This small molecule binds to this protein.
Small molecule (SMILES): CCCCO[C@]1(C(=O)O)C[C@H](O)[C@@H](NC(C)=O)[C@H]([C@H](O)[C@H](O)CO)O1

Binding-site contacts:
Ligand atom C1 contacts residue SER147 of chain 8.A at 3.6 Å.
Ligand atom N5 contacts residue TYR250 of chain 7.A at 3.9 Å.
Ligand atom O8 contacts residue ALA146 of chain 8.A at 3.4 Å.
Ligand atom C10 contacts residue TYR250 of chain 7.A at 2.9 Å (hydrophobic).
Ligand atom C6 contacts residue ALA146 of chain 8.A at 4.3 Å (hydrophobic).
Ligand atom O1B contacts residue ALA146 of chain 8.A at 4.3 Å.
Ligand atom O1A contacts residue ALA146 of chain 8.A at 3.2 Å.
Ligand atom C10 contacts residue TYR145 of chain 8.A at 3.6 Å (hydrophobic).
Ligand atom C4 contacts residue PRO252 of chain 7.A at 4.3 Å (hydrophobic).
Ligand atom O1B contacts residue PRO252 of chain 7.A at 3.4 Å.
Ligand atom C5 contacts residue TYR145 of chain 8.A at 3.4 Å (hydrophobic).
Ligand atom O10 contacts residue TYR250 of chain 7.A at 2.3 Å (h-bond).
Ligand atom C11 contacts residue TYR145 of chain 8.A at 3.8 Å (hydrophobic).
Ligand atom C11 contacts residue ARG143 of chain 8.A at 3.9 Å.
Ligand atom O1A contacts residue SER147 of chain 8.A at 3.1 Å (h-bond).
Ligand atom O4 contacts residue TYR250 of chain 7.A at 3.0 Å.
Ligand atom C9 contacts residue TYR145 of chain 8.A at 4.2 Å (hydrophobic).
Ligand atom O4 contacts residue PRO252 of chain 7.A at 4.0 Å.
Ligand atom O4 contacts residue TYR145 of chain 8.A at 4.1 Å.
Ligand atom O1A contacts residue ASN148 of chain 8.A at 4.5 Å.
Ligand atom N5 contacts residue TYR145 of chain 8.A at 2.6 Å (h-bond).
Ligand atom O1B contacts residue SER147 of chain 8.A at 2.6 Å (h-bond).
Ligand atom C11 contacts residue TYR250 of chain 7.A at 3.1 Å (hydrophobic).
Ligand atom C3 contacts residue PRO252 of chain 7.A at 4.3 Å (hydrophobic).
Ligand atom O10 contacts residue ASN96 of chain 7.A at 4.3 Å.
Ligand atom C1 contacts residue ALA146 of chain 8.A at 4.0 Å (hydrophobic).
Ligand atom C8 contacts residue ALA146 of chain 8.A at 4.4 Å (hydrophobic).
Ligand atom C1 contacts residue PRO252 of chain 7.A at 4.1 Å (hydrophobic).
Ligand atom C4 contacts residue TYR250 of chain 7.A at 4.3 Å (hydrophobic).
Ligand atom C7 contacts residue TYR145 of chain 8.A at 3.9 Å (hydrophobic).
Ligand atom O9 contacts residue TYR145 of chain 8.A at 4.3 Å.
Ligand atom O4 contacts residue ASN251 of chain 7.A at 4.3 Å.
Ligand atom C6 contacts residue TYR145 of chain 8.A at 3.4 Å (hydrophobic).
Ligand atom C4 contacts residue TYR145 of chain 8.A at 3.6 Å (hydrophobic).

Sequence of chain 8.A:
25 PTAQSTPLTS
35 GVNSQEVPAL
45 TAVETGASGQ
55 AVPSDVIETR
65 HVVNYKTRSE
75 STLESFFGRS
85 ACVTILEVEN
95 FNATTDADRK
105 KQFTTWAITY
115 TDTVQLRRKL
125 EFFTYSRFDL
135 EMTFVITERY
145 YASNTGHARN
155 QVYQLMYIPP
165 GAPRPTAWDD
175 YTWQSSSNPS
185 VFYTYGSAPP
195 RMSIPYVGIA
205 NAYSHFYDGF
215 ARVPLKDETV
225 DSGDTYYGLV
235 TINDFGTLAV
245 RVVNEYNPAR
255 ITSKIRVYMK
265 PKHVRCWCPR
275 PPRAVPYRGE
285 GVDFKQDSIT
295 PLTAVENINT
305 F

Sequence of chain 7.A:
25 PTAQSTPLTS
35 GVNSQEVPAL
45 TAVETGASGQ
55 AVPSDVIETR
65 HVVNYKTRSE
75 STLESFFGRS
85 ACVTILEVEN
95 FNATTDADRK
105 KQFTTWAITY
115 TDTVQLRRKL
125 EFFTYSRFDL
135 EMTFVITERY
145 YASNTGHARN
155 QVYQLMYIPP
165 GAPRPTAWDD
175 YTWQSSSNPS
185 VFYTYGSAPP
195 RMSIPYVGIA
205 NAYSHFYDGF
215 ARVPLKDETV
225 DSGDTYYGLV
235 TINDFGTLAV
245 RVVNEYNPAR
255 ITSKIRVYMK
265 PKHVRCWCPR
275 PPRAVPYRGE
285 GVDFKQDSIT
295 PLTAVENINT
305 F